Binding-site contacts:
Ligand atom O1 contacts residue ARG93 of chain 1.A at 2.9 Å (salt-bridge).
Ligand atom C1 contacts residue ARG93 of chain 1.A at 3.9 Å.
Ligand atom C7 contacts residue ALA249 of chain 1.A at 4.0 Å (hydrophobic).
Ligand atom O2 contacts residue LEU99 of chain 1.A at 3.8 Å.
Ligand atom C1 contacts residue SER245 of chain 1.A at 3.4 Å.
Ligand atom C10 contacts residue VAL296 of chain 1.A at 3.6 Å (hydrophobic).
Ligand atom C8 contacts residue PHE299 of chain 1.A at 3.6 Å (hydrophobic).
Ligand atom C3 contacts residue LEU99 of chain 1.A at 3.6 Å (hydrophobic).
Ligand atom O2 contacts residue ILE98 of chain 1.A at 3.7 Å.
Ligand atom C9 contacts residue THR253 of chain 1.A at 4.0 Å.
Ligand atom C3 contacts residue HEM1 of chain 1.B at 3.7 Å.
Ligand atom C9 contacts residue ALA249 of chain 1.A at 3.6 Å (hydrophobic).
Ligand atom O1 contacts residue SER96 of chain 1.A at 3.9 Å.
Ligand atom C5 contacts residue LEU99 of chain 1.A at 3.9 Å (hydrophobic).
Ligand atom C1 contacts residue LEU99 of chain 1.A at 4.2 Å (hydrophobic).
Ligand atom C4 contacts residue LEU99 of chain 1.A at 3.7 Å (hydrophobic).
Ligand atom O2 contacts residue SER245 of chain 1.A at 2.5 Å (h-bond).
Ligand atom O2 contacts residue SER96 of chain 1.A at 2.7 Å (h-bond).
Ligand atom C1 contacts residue SER96 of chain 1.A at 3.5 Å.
Ligand atom C4 contacts residue HEM1 of chain 1.B at 3.5 Å.
Ligand atom C10 contacts residue PHE183 of chain 1.A at 3.8 Å (hydrophobic).
Ligand atom O1 contacts residue SER245 of chain 1.A at 3.6 Å.
Ligand atom C7 contacts residue LEU99 of chain 1.A at 3.9 Å (hydrophobic).
Ligand atom C10 contacts residue HEM1 of chain 1.B at 3.2 Å.
Ligand atom C4 contacts residue ALA249 of chain 1.A at 3.7 Å (hydrophobic).
Ligand atom O1 contacts residue SER248 of chain 1.A at 3.6 Å.
Ligand atom C8 contacts residue PHE183 of chain 1.A at 3.5 Å (hydrophobic).
Ligand atom C6 contacts residue LEU99 of chain 1.A at 4.0 Å (hydrophobic).
Ligand atom C7 contacts residue ARG93 of chain 1.A at 4.0 Å.
Ligand atom C9 contacts residue HEM1 of chain 1.B at 3.5 Å.
Ligand atom C5 contacts residue ALA249 of chain 1.A at 3.6 Å (hydrophobic).
Ligand atom C10 contacts residue THR253 of chain 1.A at 3.7 Å.
Ligand atom C2 contacts residue ALA249 of chain 1.A at 4.1 Å (hydrophobic).
Ligand atom C7 contacts residue SER248 of chain 1.A at 3.8 Å.
Ligand atom C6 contacts residue ALA249 of chain 1.A at 3.8 Å (hydrophobic).
Ligand atom C3 contacts residue ALA249 of chain 1.A at 3.9 Å (hydrophobic).
Ligand atom C6 contacts residue PHE186 of chain 1.A at 4.0 Å (hydrophobic).
Ligand atom C9 contacts residue PHE183 of chain 1.A at 3.6 Å (hydrophobic).
Ligand atom C6 contacts residue PHE183 of chain 1.A at 4.1 Å (hydrophobic).
Ligand atom C2 contacts residue LEU99 of chain 1.A at 3.7 Å (hydrophobic).

A protein and the small-molecule ligand that binds it are described below.
Small molecule (SMILES): CCCc1ccc(C(=O)O)cc1

Sequence of chain 1.A:
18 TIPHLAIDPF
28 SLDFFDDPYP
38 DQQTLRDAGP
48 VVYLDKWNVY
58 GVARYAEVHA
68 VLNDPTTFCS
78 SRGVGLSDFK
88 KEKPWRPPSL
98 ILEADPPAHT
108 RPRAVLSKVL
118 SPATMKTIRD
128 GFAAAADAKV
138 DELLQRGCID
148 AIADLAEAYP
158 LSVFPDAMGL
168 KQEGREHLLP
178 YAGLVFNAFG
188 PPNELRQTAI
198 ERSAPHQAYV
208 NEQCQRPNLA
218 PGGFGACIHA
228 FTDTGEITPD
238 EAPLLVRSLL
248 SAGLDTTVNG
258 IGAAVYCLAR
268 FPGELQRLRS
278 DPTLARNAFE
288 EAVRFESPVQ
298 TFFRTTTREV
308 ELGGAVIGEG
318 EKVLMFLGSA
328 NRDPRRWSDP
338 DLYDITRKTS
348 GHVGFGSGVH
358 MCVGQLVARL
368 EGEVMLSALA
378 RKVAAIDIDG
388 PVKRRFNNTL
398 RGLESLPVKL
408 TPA